The protein below binds the small molecule below.
Small molecule (SMILES): O=C(NCc1ccc(Cl)cc1)c1n[nH]c([N+](=O)[O-])c1Cl

Binding-site contacts:
Ligand atom C18 contacts residue TYR216 of chain 1.A at 3.5 Å (hydrophobic).
Ligand atom N8 contacts residue HIS117 of chain 1.A at 3.4 Å (h-bond).
Ligand atom C15 contacts residue ASN167 of chain 1.A at 3.4 Å.
Ligand atom C15 contacts residue SER118 of chain 1.A at 3.5 Å.
Ligand atom N10 contacts residue TYR55 of chain 1.A at 3.8 Å.
Ligand atom C1 contacts residue HIS117 of chain 1.A at 3.8 Å.
Ligand atom C16 contacts residue TYR216 of chain 1.A at 3.8 Å (hydrophobic).
Ligand atom N3 contacts residue HIS117 of chain 1.A at 2.9 Å (h-bond).
Ligand atom C1 contacts residue LEU54 of chain 1.A at 3.5 Å (hydrophobic).
Ligand atom N10 contacts residue TYR24 of chain 1.A at 3.3 Å.
Ligand atom N8 contacts residue NAP1 of chain 1.B at 3.0 Å (h-bond).
Ligand atom N7 contacts residue TYR55 of chain 1.A at 2.8 Å (h-bond).
Ligand atom C5 contacts residue NAP1 of chain 1.B at 3.4 Å.
Ligand atom O12 contacts residue TYR24 of chain 1.A at 2.8 Å.
Ligand atom C18 contacts residue ASN167 of chain 1.A at 3.9 Å.
Ligand atom C4 contacts residue LEU54 of chain 1.A at 3.5 Å (hydrophobic).
Ligand atom C14 contacts residue NAP1 of chain 1.B at 3.8 Å.
Ligand atom C11 contacts residue HIS117 of chain 1.A at 3.8 Å.
Ligand atom CL1 contacts residue TYR319 of chain 1.A at 3.3 Å.
Ligand atom O13 contacts residue NAP1 of chain 1.B at 2.9 Å.
Ligand atom C15 contacts residue MET120 of chain 1.A at 3.6 Å (hydrophobic).
Ligand atom C1 contacts residue NAP1 of chain 1.B at 3.8 Å.
Ligand atom N7 contacts residue NAP1 of chain 1.B at 3.0 Å.
Ligand atom CL6 contacts residue TRP227 of chain 1.A at 3.4 Å.
Ligand atom C19 contacts residue ASN167 of chain 1.A at 3.7 Å.
Ligand atom C11 contacts residue NAP1 of chain 1.B at 3.6 Å.
Ligand atom N3 contacts residue TYR55 of chain 1.A at 3.6 Å.
Ligand atom C5 contacts residue TYR55 of chain 1.A at 3.5 Å (hydrophobic).
Ligand atom C17 contacts residue MET120 of chain 1.A at 3.0 Å (hydrophobic).
Ligand atom CL6 contacts residue PHE306 of chain 1.A at 3.5 Å.
Ligand atom O13 contacts residue TYR24 of chain 1.A at 3.0 Å.
Ligand atom C19 contacts residue MET120 of chain 1.A at 3.8 Å (hydrophobic).
Ligand atom C14 contacts residue ASN167 of chain 1.A at 3.5 Å.
Ligand atom O9 contacts residue TRP86 of chain 1.A at 3.9 Å.
Ligand atom O9 contacts residue LEU54 of chain 1.A at 3.5 Å.
Ligand atom N10 contacts residue NAP1 of chain 1.B at 3.5 Å.
Ligand atom N7 contacts residue HIS117 of chain 1.A at 3.7 Å.
Ligand atom O13 contacts residue TYR55 of chain 1.A at 3.3 Å (h-bond).
Ligand atom N3 contacts residue NAP1 of chain 1.B at 3.1 Å.
Ligand atom C17 contacts residue ASN167 of chain 1.A at 3.5 Å.

Sequence of chain 1.A:
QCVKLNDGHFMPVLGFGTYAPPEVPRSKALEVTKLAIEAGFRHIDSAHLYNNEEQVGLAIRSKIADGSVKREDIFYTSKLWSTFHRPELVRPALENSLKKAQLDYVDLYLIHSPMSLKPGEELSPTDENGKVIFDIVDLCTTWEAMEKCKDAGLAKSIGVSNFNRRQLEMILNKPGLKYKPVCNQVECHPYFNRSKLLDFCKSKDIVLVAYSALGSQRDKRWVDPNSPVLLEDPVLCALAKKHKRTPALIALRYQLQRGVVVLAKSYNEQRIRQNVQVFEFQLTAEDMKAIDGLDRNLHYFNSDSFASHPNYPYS